Sequence of chain 1.B:
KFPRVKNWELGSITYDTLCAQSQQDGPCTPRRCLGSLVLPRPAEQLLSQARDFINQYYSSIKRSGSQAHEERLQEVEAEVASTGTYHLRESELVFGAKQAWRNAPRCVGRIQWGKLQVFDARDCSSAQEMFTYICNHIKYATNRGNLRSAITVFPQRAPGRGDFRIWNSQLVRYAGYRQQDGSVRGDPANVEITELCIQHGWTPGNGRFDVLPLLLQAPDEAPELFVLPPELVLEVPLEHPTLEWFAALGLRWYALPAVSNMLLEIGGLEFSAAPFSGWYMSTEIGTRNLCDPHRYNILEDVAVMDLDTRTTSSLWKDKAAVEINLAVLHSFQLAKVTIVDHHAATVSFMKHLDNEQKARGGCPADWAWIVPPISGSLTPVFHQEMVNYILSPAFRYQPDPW

Sequence of chain 1.A:
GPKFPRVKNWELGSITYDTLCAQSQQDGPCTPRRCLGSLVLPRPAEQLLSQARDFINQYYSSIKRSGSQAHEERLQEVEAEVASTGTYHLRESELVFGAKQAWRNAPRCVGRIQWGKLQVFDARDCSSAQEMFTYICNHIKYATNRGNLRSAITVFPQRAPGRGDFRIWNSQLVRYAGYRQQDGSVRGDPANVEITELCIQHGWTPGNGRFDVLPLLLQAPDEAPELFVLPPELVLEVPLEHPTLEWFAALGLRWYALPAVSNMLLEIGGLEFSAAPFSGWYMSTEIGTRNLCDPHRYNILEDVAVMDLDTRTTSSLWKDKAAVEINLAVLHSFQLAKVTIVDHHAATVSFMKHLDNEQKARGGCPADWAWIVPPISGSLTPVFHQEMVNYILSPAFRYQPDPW

The small molecule below binds the protein below.
Small molecule (SMILES): Cc1cc(N)nc(CCCCCCCc2cc(C)cc(N)n2)c1

Binding-site contacts:
Ligand atom C27 contacts residue TRP37 of chain 1.A at 3.6 Å (hydrophobic).
Ligand atom N02 contacts residue HEM1 of chain 1.J at 3.6 Å.
Ligand atom C13 contacts residue HEM1 of chain 1.J at 3.1 Å.
Ligand atom C23 contacts residue VAL67 of chain 1.B at 3.9 Å (hydrophobic).
Ligand atom N02 contacts residue GLU324 of chain 1.B at 2.8 Å (salt-bridge).
Ligand atom C22 contacts residue HEM1 of chain 1.J at 3.4 Å.
Ligand atom C07 contacts residue GLY318 of chain 1.B at 3.5 Å.
Ligand atom C06 contacts residue GLU324 of chain 1.B at 3.6 Å.
Ligand atom N21 contacts residue HEM1 of chain 1.J at 2.6 Å (h-bond).
Ligand atom C11 contacts residue HEM1 of chain 1.J at 3.5 Å.
Ligand atom C02 contacts residue TRP319 of chain 1.B at 3.7 Å (hydrophobic).
Ligand atom C10 contacts residue GLN210 of chain 1.B at 3.8 Å.
Ligand atom C10 contacts residue HEM1 of chain 1.J at 3.3 Å.
Ligand atom C26 contacts residue HEM1 of chain 1.J at 3.6 Å.
Ligand atom C23 contacts residue TYR438 of chain 1.B at 3.4 Å (hydrophobic).
Ligand atom C09 contacts residue GLN210 of chain 1.B at 3.8 Å.
Ligand atom C07 contacts residue PHE316 of chain 1.B at 3.7 Å (hydrophobic).
Ligand atom N22 contacts residue HEM1 of chain 1.J at 3.1 Å (h-bond).
Ligand atom C27 contacts residue LEU68 of chain 1.B at 3.7 Å (hydrophobic).
Ligand atom C08 contacts residue HEM1 of chain 1.J at 3.5 Å.
Ligand atom N02 contacts residue TRP319 of chain 1.B at 2.8 Å (h-bond).
Ligand atom C22 contacts residue TYR438 of chain 1.B at 3.8 Å (hydrophobic).
Ligand atom C03 contacts residue TRP319 of chain 1.B at 3.8 Å (hydrophobic).
Ligand atom C08 contacts residue GLU324 of chain 1.B at 3.5 Å.
Ligand atom C23 contacts residue LEU68 of chain 1.B at 3.7 Å (hydrophobic).
Ligand atom C02 contacts residue HEM1 of chain 1.J at 3.9 Å.
Ligand atom C27 contacts residue TYR438 of chain 1.B at 3.8 Å (hydrophobic).
Ligand atom C07 contacts residue PRO297 of chain 1.B at 3.7 Å (hydrophobic).
Ligand atom C02 contacts residue PRO297 of chain 1.B at 3.7 Å (hydrophobic).
Ligand atom N22 contacts residue ARG146 of chain 1.B at 3.5 Å (salt-bridge).
Ligand atom C03 contacts residue HEM1 of chain 1.J at 3.6 Å.
Ligand atom C24 contacts residue TYR438 of chain 1.B at 3.6 Å (hydrophobic).
Ligand atom C02 contacts residue GLU324 of chain 1.B at 3.6 Å.
Ligand atom N02 contacts residue TYR320 of chain 1.B at 3.5 Å.
Ligand atom C14 contacts residue HEM1 of chain 1.J at 3.9 Å.
Ligand atom C05 contacts residue VAL299 of chain 1.B at 3.7 Å (hydrophobic).
Ligand atom C07 contacts residue HEM1 of chain 1.J at 3.5 Å.
Ligand atom C03 contacts residue PRO297 of chain 1.B at 3.7 Å (hydrophobic).
Ligand atom N01 contacts residue GLU324 of chain 1.B at 2.8 Å (salt-bridge).
Ligand atom C09 contacts residue VAL299 of chain 1.B at 3.5 Å (hydrophobic).